Sequence of chain 1.A:
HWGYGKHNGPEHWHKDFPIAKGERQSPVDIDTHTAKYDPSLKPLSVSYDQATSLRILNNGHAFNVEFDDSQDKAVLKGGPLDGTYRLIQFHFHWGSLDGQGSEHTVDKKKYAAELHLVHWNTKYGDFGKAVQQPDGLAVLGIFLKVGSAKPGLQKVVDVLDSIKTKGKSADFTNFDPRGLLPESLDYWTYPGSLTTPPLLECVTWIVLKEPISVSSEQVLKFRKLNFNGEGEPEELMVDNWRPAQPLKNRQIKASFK

Binding-site contacts:
Ligand atom CAE contacts residue ZN1 of chain 1.B at 4.2 Å.
Ligand atom OAA contacts residue THR203 of chain 1.A at 3.0 Å (h-bond).
Ligand atom SAF contacts residue HIS124 of chain 1.A at 3.9 Å.
Ligand atom CAD contacts residue HIS99 of chain 1.A at 4.0 Å.
Ligand atom CAC contacts residue LEU202 of chain 1.A at 3.9 Å (hydrophobic).
Ligand atom CAC contacts residue GLN97 of chain 1.A at 3.8 Å.
Ligand atom OAL contacts residue HIS124 of chain 1.A at 3.4 Å (h-bond).
Ligand atom OAL contacts residue TRP213 of chain 1.A at 4.1 Å.
Ligand atom OAA contacts residue TRP213 of chain 1.A at 3.5 Å.
Ligand atom OAL contacts residue VAL126 of chain 1.A at 3.8 Å.
Ligand atom CAJ contacts residue THR204 of chain 1.A at 3.2 Å.
Ligand atom CAK contacts residue THR203 of chain 1.A at 4.0 Å.
Ligand atom OAL contacts residue VAL147 of chain 1.A at 3.9 Å.
Ligand atom OAB contacts residue PHE135 of chain 1.A at 3.4 Å.
Ligand atom CAH contacts residue LEU202 of chain 1.A at 4.2 Å (hydrophobic).
Ligand atom SAF contacts residue HIS99 of chain 1.A at 3.9 Å.
Ligand atom NAG contacts residue HIS124 of chain 1.A at 3.4 Å (h-bond).
Ligand atom OAM contacts residue PRO206 of chain 1.A at 4.0 Å.
Ligand atom NAG contacts residue THR203 of chain 1.A at 2.9 Å (h-bond).
Ligand atom CAD contacts residue GLN97 of chain 1.A at 4.1 Å.
Ligand atom CAD contacts residue VAL126 of chain 1.A at 3.8 Å (hydrophobic).
Ligand atom OAL contacts residue HIS99 of chain 1.A at 3.3 Å.
Ligand atom NAG contacts residue HIS101 of chain 1.A at 3.4 Å (h-bond).
Ligand atom CAI contacts residue LEU202 of chain 1.A at 3.8 Å (hydrophobic).
Ligand atom CAK contacts residue THR204 of chain 1.A at 3.1 Å.
Ligand atom SAF contacts residue THR203 of chain 1.A at 3.9 Å.
Ligand atom OAL contacts residue ZN1 of chain 1.B at 3.0 Å.
Ligand atom CAD contacts residue LEU202 of chain 1.A at 3.9 Å (hydrophobic).
Ligand atom NAG contacts residue HIS99 of chain 1.A at 3.2 Å (h-bond).
Ligand atom CAE contacts residue LEU202 of chain 1.A at 3.9 Å (hydrophobic).
Ligand atom CAK contacts residue LEU202 of chain 1.A at 3.7 Å (hydrophobic).
Ligand atom CAJ contacts residue LEU202 of chain 1.A at 3.8 Å (hydrophobic).
Ligand atom CAE contacts residue HIS99 of chain 1.A at 4.1 Å.
Ligand atom NAG contacts residue ZN1 of chain 1.B at 2.0 Å.
Ligand atom OAM contacts residue LEU202 of chain 1.A at 4.0 Å.
Ligand atom OAA contacts residue LEU202 of chain 1.A at 3.4 Å.
Ligand atom OAA contacts residue SER201 of chain 1.A at 4.1 Å.
Ligand atom SAF contacts residue ZN1 of chain 1.B at 3.0 Å.
Ligand atom OAA contacts residue ZN1 of chain 1.B at 4.1 Å.
Ligand atom NAG contacts residue GLU111 of chain 1.A at 4.3 Å.

A small-molecule ligand and the protein it binds are described below.
Small molecule (SMILES): NS(=O)(=O)c1ccc(C(=O)O)cc1